Sequence of chain 1.B:
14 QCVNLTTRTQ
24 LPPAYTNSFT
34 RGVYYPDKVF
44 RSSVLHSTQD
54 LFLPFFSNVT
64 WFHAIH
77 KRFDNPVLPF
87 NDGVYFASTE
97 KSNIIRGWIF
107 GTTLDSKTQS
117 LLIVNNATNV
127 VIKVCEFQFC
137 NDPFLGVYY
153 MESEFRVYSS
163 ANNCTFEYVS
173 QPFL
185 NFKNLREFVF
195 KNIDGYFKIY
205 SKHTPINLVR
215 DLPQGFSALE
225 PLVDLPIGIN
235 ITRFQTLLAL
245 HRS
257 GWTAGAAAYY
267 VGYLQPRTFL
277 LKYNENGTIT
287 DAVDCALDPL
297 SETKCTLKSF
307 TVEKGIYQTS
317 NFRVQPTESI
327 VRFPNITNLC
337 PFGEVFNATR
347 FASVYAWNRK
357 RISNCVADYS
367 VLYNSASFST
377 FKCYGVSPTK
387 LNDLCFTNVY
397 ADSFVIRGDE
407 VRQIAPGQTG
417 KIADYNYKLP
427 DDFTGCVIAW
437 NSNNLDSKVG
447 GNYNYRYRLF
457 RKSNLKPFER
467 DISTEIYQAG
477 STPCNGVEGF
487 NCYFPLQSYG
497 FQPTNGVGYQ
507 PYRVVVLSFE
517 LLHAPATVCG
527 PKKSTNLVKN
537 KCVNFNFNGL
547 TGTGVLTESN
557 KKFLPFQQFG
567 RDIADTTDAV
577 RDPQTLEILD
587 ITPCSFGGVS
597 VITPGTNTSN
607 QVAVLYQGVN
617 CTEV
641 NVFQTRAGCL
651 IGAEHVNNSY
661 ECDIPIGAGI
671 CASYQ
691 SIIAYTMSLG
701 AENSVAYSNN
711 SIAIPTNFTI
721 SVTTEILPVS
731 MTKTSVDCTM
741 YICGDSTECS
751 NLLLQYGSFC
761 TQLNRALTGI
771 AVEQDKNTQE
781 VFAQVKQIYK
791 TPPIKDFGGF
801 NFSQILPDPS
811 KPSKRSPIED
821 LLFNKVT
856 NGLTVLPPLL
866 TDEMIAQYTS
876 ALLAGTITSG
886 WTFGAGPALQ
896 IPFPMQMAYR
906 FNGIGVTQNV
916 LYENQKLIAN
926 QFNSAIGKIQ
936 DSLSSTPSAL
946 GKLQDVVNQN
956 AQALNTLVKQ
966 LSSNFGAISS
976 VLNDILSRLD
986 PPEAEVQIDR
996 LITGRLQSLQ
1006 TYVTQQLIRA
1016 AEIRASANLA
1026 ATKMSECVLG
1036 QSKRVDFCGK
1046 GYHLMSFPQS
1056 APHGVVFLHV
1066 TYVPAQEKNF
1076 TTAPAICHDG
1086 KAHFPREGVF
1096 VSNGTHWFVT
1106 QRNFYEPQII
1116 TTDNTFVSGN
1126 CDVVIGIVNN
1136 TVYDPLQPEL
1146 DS

Sequence of chain 1.C:
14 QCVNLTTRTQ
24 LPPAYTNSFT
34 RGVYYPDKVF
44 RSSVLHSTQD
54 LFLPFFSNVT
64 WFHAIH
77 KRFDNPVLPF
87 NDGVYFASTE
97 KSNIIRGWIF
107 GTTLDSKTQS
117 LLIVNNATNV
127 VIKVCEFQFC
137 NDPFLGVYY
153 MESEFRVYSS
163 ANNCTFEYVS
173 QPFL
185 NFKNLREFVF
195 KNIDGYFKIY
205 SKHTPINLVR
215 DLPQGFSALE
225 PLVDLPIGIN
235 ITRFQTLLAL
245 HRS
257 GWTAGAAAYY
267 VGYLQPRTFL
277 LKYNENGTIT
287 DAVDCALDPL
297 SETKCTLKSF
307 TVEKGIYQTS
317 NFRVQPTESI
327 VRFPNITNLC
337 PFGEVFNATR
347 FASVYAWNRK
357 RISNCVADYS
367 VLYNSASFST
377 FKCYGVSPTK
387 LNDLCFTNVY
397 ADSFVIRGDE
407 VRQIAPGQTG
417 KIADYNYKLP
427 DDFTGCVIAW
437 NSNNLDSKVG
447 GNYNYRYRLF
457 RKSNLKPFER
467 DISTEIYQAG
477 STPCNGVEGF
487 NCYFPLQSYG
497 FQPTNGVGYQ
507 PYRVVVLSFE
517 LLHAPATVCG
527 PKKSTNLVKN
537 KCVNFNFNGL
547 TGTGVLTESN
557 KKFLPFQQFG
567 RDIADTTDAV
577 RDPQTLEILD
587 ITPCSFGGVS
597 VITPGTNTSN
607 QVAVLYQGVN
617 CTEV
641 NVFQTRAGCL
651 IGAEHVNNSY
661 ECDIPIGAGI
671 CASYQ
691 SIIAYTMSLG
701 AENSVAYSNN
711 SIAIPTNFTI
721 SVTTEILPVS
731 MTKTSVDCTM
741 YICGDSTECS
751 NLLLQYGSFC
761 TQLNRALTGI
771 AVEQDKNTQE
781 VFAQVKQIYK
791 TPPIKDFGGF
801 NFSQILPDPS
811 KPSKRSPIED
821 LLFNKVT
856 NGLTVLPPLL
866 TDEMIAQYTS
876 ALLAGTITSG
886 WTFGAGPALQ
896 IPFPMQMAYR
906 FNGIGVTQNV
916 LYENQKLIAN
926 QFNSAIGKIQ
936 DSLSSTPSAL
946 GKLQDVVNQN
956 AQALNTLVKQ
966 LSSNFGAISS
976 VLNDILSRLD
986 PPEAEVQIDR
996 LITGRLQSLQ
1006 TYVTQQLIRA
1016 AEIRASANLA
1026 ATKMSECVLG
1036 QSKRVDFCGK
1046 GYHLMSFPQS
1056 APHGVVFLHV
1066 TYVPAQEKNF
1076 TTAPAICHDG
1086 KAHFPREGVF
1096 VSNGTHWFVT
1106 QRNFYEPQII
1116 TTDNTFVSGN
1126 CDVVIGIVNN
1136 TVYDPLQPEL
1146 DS

The small molecule below binds the protein below.
Small molecule (SMILES): CC(=O)N[C@@H]1[C@@H](O)[C@H](O)[C@@H](CO)O[C@H]1O

Binding-site contacts:
Ligand atom C1 contacts residue ASN709 of chain 1.B at 1.4 Å.
Ligand atom N2 contacts residue ASN709 of chain 1.B at 2.8 Å (h-bond).
Ligand atom O5 contacts residue ASN709 of chain 1.B at 2.4 Å (h-bond).
Ligand atom O7 contacts residue ASN709 of chain 1.B at 3.1 Å (h-bond).
Ligand atom C7 contacts residue ASN709 of chain 1.B at 3.2 Å.
Ligand atom C4 contacts residue ASN709 of chain 1.B at 4.2 Å.
Ligand atom C3 contacts residue ASN709 of chain 1.B at 3.8 Å.
Ligand atom O5 contacts residue ASP796 of chain 1.C at 3.7 Å.
Ligand atom C2 contacts residue ASN709 of chain 1.B at 2.4 Å.
Ligand atom C8 contacts residue ASN709 of chain 1.B at 4.3 Å.
Ligand atom C1 contacts residue ASP796 of chain 1.C at 4.2 Å.
Ligand atom C8 contacts residue GLY1131 of chain 1.B at 3.6 Å.
Ligand atom C5 contacts residue ASN709 of chain 1.B at 3.7 Å.